Binding-site contacts:
Ligand atom C3 contacts residue LEU496 of chain 1.B at 3.7 Å (hydrophobic).
Ligand atom C8 contacts residue PHE414 of chain 1.B at 4.0 Å (hydrophobic).
Ligand atom C14 contacts residue PHE414 of chain 1.B at 4.2 Å (hydrophobic).
Ligand atom C2 contacts residue TYR374 of chain 1.B at 3.7 Å (hydrophobic).
Ligand atom C3 contacts residue SER495 of chain 1.B at 3.9 Å.
Ligand atom C13 contacts residue GLY417 of chain 1.B at 4.1 Å.
Ligand atom C18 contacts residue PHE414 of chain 1.B at 3.7 Å (hydrophobic).
Ligand atom C15 contacts residue TYR374 of chain 1.B at 3.6 Å (hydrophobic).
Ligand atom C14 contacts residue ASN443 of chain 1.B at 4.0 Å.
Ligand atom C11 contacts residue PRO659 of chain 1.B at 3.8 Å (hydrophobic).
Ligand atom C15 contacts residue MET442 of chain 1.B at 4.1 Å (hydrophobic).
Ligand atom C17 contacts residue TYR374 of chain 1.B at 3.4 Å (hydrophobic).
Ligand atom C18 contacts residue MET442 of chain 1.B at 3.7 Å (hydrophobic).
Ligand atom C14 contacts residue ASP439 of chain 1.B at 3.8 Å.
Ligand atom CL contacts residue ASN443 of chain 1.B at 4.1 Å.
Ligand atom C16 contacts residue ASN443 of chain 1.B at 3.3 Å.
Ligand atom C10 contacts residue GLU418 of chain 1.B at 3.5 Å.
Ligand atom C2 contacts residue LEU496 of chain 1.B at 3.8 Å (hydrophobic).
Ligand atom C12 contacts residue GLU418 of chain 1.B at 3.9 Å.
Ligand atom C16 contacts residue PHE414 of chain 1.B at 3.7 Å (hydrophobic).
Ligand atom C1 contacts residue ARG492 of chain 1.B at 3.3 Å.
Ligand atom C12 contacts residue GLY417 of chain 1.B at 3.7 Å.
Ligand atom CL contacts residue MET442 of chain 1.B at 3.4 Å.
Ligand atom C13 contacts residue PRO659 of chain 1.B at 3.9 Å (hydrophobic).
Ligand atom C4 contacts residue ARG492 of chain 1.B at 4.1 Å.
Ligand atom C12 contacts residue PHE414 of chain 1.B at 3.7 Å (hydrophobic).
Ligand atom C7 contacts residue ARG492 of chain 1.B at 3.7 Å.
Ligand atom C17 contacts residue MET442 of chain 1.B at 3.5 Å (hydrophobic).
Ligand atom C17 contacts residue PHE414 of chain 1.B at 4.0 Å (hydrophobic).
Ligand atom C9 contacts residue ASP439 of chain 1.B at 3.7 Å.
Ligand atom C contacts residue TYR374 of chain 1.B at 3.6 Å (hydrophobic).
Ligand atom C3 contacts residue ARG492 of chain 1.B at 4.1 Å.
Ligand atom C7 contacts residue ASP439 of chain 1.B at 3.4 Å.
Ligand atom CL contacts residue TYR446 of chain 1.B at 3.2 Å.
Ligand atom CL contacts residue PHE414 of chain 1.B at 3.8 Å.
Ligand atom CL contacts residue SER489 of chain 1.B at 4.1 Å.
Ligand atom C4 contacts residue TYR374 of chain 1.B at 3.8 Å (hydrophobic).
Ligand atom C6 contacts residue PHE414 of chain 1.B at 4.0 Å (hydrophobic).
Ligand atom C10 contacts residue PHE414 of chain 1.B at 3.9 Å (hydrophobic).
Ligand atom C1 contacts residue SER495 of chain 1.B at 3.8 Å.

This small molecule binds to this protein.
Small molecule (SMILES): Clc1ccc(Cn2c(CN3CCCC3)nc3ccccc32)cc1

Sequence of chain 1.B:
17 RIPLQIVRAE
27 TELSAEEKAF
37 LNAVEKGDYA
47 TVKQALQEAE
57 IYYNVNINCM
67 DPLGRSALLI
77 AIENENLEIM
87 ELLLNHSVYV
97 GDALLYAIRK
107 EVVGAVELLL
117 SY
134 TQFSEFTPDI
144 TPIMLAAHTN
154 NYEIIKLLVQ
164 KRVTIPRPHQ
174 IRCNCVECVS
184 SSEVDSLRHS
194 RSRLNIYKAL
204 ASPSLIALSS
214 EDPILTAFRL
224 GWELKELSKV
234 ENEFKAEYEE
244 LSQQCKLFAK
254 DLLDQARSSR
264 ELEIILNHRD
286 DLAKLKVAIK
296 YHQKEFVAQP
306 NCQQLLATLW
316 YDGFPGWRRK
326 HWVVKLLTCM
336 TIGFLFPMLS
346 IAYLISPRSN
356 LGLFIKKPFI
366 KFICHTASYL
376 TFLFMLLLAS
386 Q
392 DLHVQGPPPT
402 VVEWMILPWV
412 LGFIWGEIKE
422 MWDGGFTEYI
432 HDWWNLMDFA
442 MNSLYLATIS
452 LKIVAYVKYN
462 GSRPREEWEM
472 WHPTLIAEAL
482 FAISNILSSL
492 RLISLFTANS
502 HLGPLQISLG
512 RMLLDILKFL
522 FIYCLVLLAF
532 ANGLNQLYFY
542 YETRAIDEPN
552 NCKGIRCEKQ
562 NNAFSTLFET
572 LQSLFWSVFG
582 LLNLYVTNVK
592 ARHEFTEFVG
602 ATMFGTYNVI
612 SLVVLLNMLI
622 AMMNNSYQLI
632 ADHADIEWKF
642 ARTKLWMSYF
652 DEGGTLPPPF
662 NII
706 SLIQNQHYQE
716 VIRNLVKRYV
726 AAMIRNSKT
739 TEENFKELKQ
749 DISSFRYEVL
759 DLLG